A small-molecule ligand and the protein it binds are described below.
Small molecule (SMILES): COC1CCN(c2nccc(Nc3cc4nc(-c5cn[nH]c5)[nH]c4cn3)n2)CC1

Binding-site contacts:
Ligand atom N28 contacts residue ASP162 of chain 1.A at 3.5 Å.
Ligand atom N22 contacts residue MET97 of chain 1.A at 3.5 Å (h-bond).
Ligand atom N14 contacts residue LEU25 of chain 1.A at 3.8 Å.
Ligand atom C16 contacts residue MET100 of chain 1.A at 3.9 Å (hydrophobic).
Ligand atom C11 contacts residue GLY103 of chain 1.A at 3.9 Å.
Ligand atom C26 contacts residue THR161 of chain 1.A at 3.9 Å.
Ligand atom C13 contacts residue MET100 of chain 1.A at 3.4 Å (hydrophobic).
Ligand atom N21 contacts residue MET100 of chain 1.A at 3.3 Å (h-bond).
Ligand atom C3 contacts residue GLY26 of chain 1.A at 3.8 Å.
Ligand atom N28 contacts residue GLU69 of chain 1.A at 2.8 Å (salt-bridge).
Ligand atom C12 contacts residue LEU25 of chain 1.A at 3.9 Å (hydrophobic).
Ligand atom C1 contacts residue GLY26 of chain 1.A at 3.8 Å.
Ligand atom C5 contacts residue VAL33 of chain 1.A at 3.9 Å (hydrophobic).
Ligand atom C27 contacts residue GLU69 of chain 1.A at 3.6 Å.
Ligand atom C11 contacts residue LEU25 of chain 1.A at 3.7 Å (hydrophobic).
Ligand atom C1 contacts residue SER27 of chain 1.A at 3.4 Å.
Ligand atom N15 contacts residue MET100 of chain 1.A at 3.2 Å (h-bond).
Ligand atom N28 contacts residue LYS52 of chain 1.A at 3.8 Å.
Ligand atom C20 contacts residue ALA50 of chain 1.A at 3.6 Å (hydrophobic).
Ligand atom C17 contacts residue LEU151 of chain 1.A at 3.9 Å (hydrophobic).
Ligand atom C20 contacts residue GLN98 of chain 1.A at 3.1 Å.
Ligand atom N30 contacts residue ASP162 of chain 1.A at 3.4 Å (salt-bridge).
Ligand atom C18 contacts residue LEU151 of chain 1.A at 3.5 Å (hydrophobic).
Ligand atom N22 contacts residue THR161 of chain 1.A at 3.8 Å.
Ligand atom C7 contacts residue LEU25 of chain 1.A at 3.5 Å (hydrophobic).
Ligand atom C27 contacts residue THR161 of chain 1.A at 3.3 Å.
Ligand atom C27 contacts residue ASP162 of chain 1.A at 3.7 Å.
Ligand atom C20 contacts residue MET100 of chain 1.A at 3.8 Å (hydrophobic).
Ligand atom N30 contacts residue GLU69 of chain 1.A at 3.8 Å.
Ligand atom N22 contacts residue LEU151 of chain 1.A at 3.7 Å.
Ligand atom C13 contacts residue LEU25 of chain 1.A at 3.7 Å (hydrophobic).
Ligand atom C19 contacts residue LEU151 of chain 1.A at 3.3 Å (hydrophobic).
Ligand atom N21 contacts residue LEU151 of chain 1.A at 3.9 Å.
Ligand atom C16 contacts residue ALA50 of chain 1.A at 3.8 Å (hydrophobic).
Ligand atom N21 contacts residue ALA50 of chain 1.A at 3.4 Å.
Ligand atom N30 contacts residue LYS52 of chain 1.A at 3.3 Å (salt-bridge).
Ligand atom C8 contacts residue LEU25 of chain 1.A at 3.8 Å (hydrophobic).
Ligand atom C12 contacts residue MET100 of chain 1.A at 3.0 Å (hydrophobic).
Ligand atom N21 contacts residue GLN98 of chain 1.A at 3.2 Å (h-bond).
Ligand atom C20 contacts residue LEU151 of chain 1.A at 3.5 Å (hydrophobic).

Sequence of chain 1.A:
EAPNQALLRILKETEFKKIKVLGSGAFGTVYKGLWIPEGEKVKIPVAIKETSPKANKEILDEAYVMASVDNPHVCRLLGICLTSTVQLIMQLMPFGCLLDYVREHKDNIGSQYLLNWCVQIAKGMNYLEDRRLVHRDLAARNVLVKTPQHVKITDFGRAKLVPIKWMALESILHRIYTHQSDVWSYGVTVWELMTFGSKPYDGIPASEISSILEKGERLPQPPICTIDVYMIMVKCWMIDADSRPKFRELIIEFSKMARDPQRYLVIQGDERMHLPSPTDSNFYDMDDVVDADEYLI